A small-molecule ligand and the protein it binds are described below.
Small molecule (SMILES): COc1ccc(Oc2cc(N(C)CCOc3ccc(C[C@@H]4SC(=O)NC4=O)cc3)ncn2)cc1

Binding-site contacts:
Ligand atom SBH contacts residue CYS102 of chain 1.A at 3.8 Å.
Ligand atom CAH contacts residue HIS140 of chain 1.A at 3.7 Å.
Ligand atom CAR contacts residue CYS102 of chain 1.A at 3.5 Å (hydrophobic).
Ligand atom CAF contacts residue SER106 of chain 1.A at 3.1 Å.
Ligand atom CAJ contacts residue CYS102 of chain 1.A at 3.4 Å (hydrophobic).
Ligand atom CAP contacts residue HIS266 of chain 1.A at 3.2 Å.
Ligand atom CAJ contacts residue SER106 of chain 1.A at 3.3 Å.
Ligand atom OBD contacts residue TYR290 of chain 1.A at 3.5 Å (h-bond).
Ligand atom C2 contacts residue GLY101 of chain 1.A at 3.5 Å.
Ligand atom N3 contacts residue GLY101 of chain 1.A at 3.8 Å.
Ligand atom OBE contacts residue PHE99 of chain 1.A at 3.1 Å.
Ligand atom CAX contacts residue ILE158 of chain 1.A at 3.6 Å (hydrophobic).
Ligand atom OBD contacts residue HIS140 of chain 1.A at 2.8 Å (h-bond).
Ligand atom CAH contacts residue SER106 of chain 1.A at 3.2 Å.
Ligand atom CAH contacts residue TYR290 of chain 1.A at 3.6 Å (hydrophobic).
Ligand atom OBF contacts residue ILE98 of chain 1.A at 3.7 Å.
Ligand atom OBE contacts residue LEU270 of chain 1.A at 3.7 Å.
Ligand atom CAN contacts residue CYS102 of chain 1.A at 3.5 Å (hydrophobic).
Ligand atom OBC contacts residue MET181 of chain 1.A at 3.8 Å.
Ligand atom CBB contacts residue GLY75 of chain 1.A at 3.7 Å.
Ligand atom C6 contacts residue CYS102 of chain 1.A at 3.7 Å (hydrophobic).
Ligand atom CAP contacts residue TYR290 of chain 1.A at 3.8 Å (hydrophobic).
Ligand atom OBD contacts residue SER106 of chain 1.A at 2.6 Å (h-bond).
Ligand atom NAA contacts residue CYS102 of chain 1.A at 3.6 Å.
Ligand atom CAP contacts residue GLN103 of chain 1.A at 3.8 Å.
Ligand atom CAL contacts residue CYS102 of chain 1.A at 3.5 Å (hydrophobic).
Ligand atom CAF contacts residue TYR144 of chain 1.A at 3.5 Å (hydrophobic).
Ligand atom OBF contacts residue MET165 of chain 1.A at 3.7 Å.
Ligand atom CAX contacts residue MET165 of chain 1.A at 3.5 Å (hydrophobic).
Ligand atom CAW contacts residue ARG97 of chain 1.A at 3.8 Å.
Ligand atom OBE contacts residue HIS266 of chain 1.A at 3.0 Å (h-bond).
Ligand atom CAE contacts residue SER106 of chain 1.A at 3.0 Å.
Ligand atom OBC contacts residue CYS102 of chain 1.A at 3.6 Å (h-bond).
Ligand atom NAB contacts residue HIS266 of chain 1.A at 3.7 Å.
Ligand atom CAN contacts residue MET181 of chain 1.A at 3.6 Å (hydrophobic).
Ligand atom NAB contacts residue TYR290 of chain 1.A at 2.9 Å (h-bond).
Ligand atom C6 contacts residue ILE158 of chain 1.A at 3.5 Å (hydrophobic).
Ligand atom CAG contacts residue SER106 of chain 1.A at 3.6 Å.
Ligand atom N1 contacts residue ILE158 of chain 1.A at 3.5 Å.
Ligand atom CAE contacts residue CYS102 of chain 1.A at 3.7 Å (hydrophobic).

Sequence of chain 1.A:
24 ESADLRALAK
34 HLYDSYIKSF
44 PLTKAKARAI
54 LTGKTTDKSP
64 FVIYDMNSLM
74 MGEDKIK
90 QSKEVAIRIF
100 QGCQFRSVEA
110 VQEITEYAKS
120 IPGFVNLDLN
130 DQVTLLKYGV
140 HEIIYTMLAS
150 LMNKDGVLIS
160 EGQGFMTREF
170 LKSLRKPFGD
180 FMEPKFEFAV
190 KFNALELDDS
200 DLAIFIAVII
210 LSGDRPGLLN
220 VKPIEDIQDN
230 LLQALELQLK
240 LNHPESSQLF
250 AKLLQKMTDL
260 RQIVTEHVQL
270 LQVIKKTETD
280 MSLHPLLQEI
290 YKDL